Binding-site contacts:
Ligand atom C8 contacts residue LYS118 of chain 1.A at 3.5 Å.
Ligand atom C5 contacts residue THR66 of chain 1.A at 4.5 Å.
Ligand atom C3 contacts residue LYS64 of chain 1.A at 4.5 Å.
Ligand atom O7 contacts residue PHE90 of chain 1.A at 4.3 Å.
Ligand atom O4 contacts residue LYS64 of chain 1.A at 3.7 Å.
Ligand atom O7 contacts residue ASN67 of chain 1.A at 3.5 Å (h-bond).
Ligand atom O3 contacts residue THR66 of chain 1.A at 3.2 Å.
Ligand atom N2 contacts residue LYS118 of chain 1.A at 4.1 Å.
Ligand atom C7 contacts residue LYS118 of chain 1.A at 4.3 Å.
Ligand atom C5 contacts residue ASN67 of chain 1.A at 3.6 Å.
Ligand atom O3 contacts residue LYS64 of chain 1.A at 3.5 Å (salt-bridge).
Ligand atom C1 contacts residue ASN67 of chain 1.A at 1.4 Å.
Ligand atom C3 contacts residue THR66 of chain 1.A at 4.2 Å.
Ligand atom O5 contacts residue ASN67 of chain 1.A at 2.3 Å (h-bond).
Ligand atom C6 contacts residue THR66 of chain 1.A at 3.5 Å.
Ligand atom N2 contacts residue ASN67 of chain 1.A at 3.0 Å (h-bond).
Ligand atom C8 contacts residue PHE90 of chain 1.A at 4.3 Å (hydrophobic).
Ligand atom C3 contacts residue ASN67 of chain 1.A at 3.8 Å.
Ligand atom O4 contacts residue THR66 of chain 1.A at 3.6 Å.
Ligand atom C4 contacts residue ASN67 of chain 1.A at 4.2 Å.
Ligand atom C2 contacts residue ASN67 of chain 1.A at 2.4 Å.
Ligand atom C7 contacts residue ASN67 of chain 1.A at 3.5 Å.
Ligand atom C8 contacts residue ARG89 of chain 1.A at 3.4 Å.
Ligand atom C4 contacts residue THR66 of chain 1.A at 4.2 Å.

Sequence of chain 1.A:
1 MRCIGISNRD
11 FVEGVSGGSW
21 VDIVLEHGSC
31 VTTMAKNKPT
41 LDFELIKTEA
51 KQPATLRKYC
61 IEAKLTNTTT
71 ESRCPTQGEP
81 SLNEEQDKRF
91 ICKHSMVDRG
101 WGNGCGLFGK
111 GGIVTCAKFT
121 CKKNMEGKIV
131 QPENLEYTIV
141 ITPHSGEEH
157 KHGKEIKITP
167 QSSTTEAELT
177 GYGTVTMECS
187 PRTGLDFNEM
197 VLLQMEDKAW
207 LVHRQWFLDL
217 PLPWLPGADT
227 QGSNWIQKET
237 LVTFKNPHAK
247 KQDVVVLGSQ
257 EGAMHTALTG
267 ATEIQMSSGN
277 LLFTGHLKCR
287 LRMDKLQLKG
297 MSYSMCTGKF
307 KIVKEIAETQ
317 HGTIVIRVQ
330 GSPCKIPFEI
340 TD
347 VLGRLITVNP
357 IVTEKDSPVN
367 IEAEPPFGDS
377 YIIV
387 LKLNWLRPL

The small molecule below binds the protein below.
Small molecule (SMILES): CC(=O)N[C@H]1[C@H](O[C@H]2[C@H](O)[C@@H](NC(C)=O)CO[C@@H]2CO[C@@H]2O[C@@H](C)[C@@H](O)[C@@H](O)[C@@H]2O)O[C@H](CO)[C@@H](O[C@@H]2O[C@H](CO)[C@@H](O)[C@H](O)[C@@H]2O)[C@@H]1O